Binding-site contacts:
Ligand atom C7 contacts residue HIS94 of chain 1.A at 4.2 Å.
Ligand atom O1 contacts residue HIS94 of chain 1.A at 3.0 Å (h-bond).
Ligand atom C3 contacts residue HIS94 of chain 1.A at 4.1 Å.
Ligand atom C2 contacts residue LEU197 of chain 1.A at 3.6 Å (hydrophobic).
Ligand atom C6 contacts residue PHE130 of chain 1.A at 3.9 Å (hydrophobic).
Ligand atom C2 contacts residue HIS94 of chain 1.A at 3.8 Å.
Ligand atom C3 contacts residue GLN92 of chain 1.A at 4.4 Å.
Ligand atom C2 contacts residue ZN1 of chain 1.B at 4.3 Å.
Ligand atom C3 contacts residue LEU197 of chain 1.A at 3.9 Å (hydrophobic).
Ligand atom C1 contacts residue LEU197 of chain 1.A at 4.5 Å (hydrophobic).
Ligand atom C4 contacts residue HIS94 of chain 1.A at 4.0 Å.
Ligand atom C3 contacts residue VAL121 of chain 1.A at 4.0 Å (hydrophobic).
Ligand atom C4 contacts residue GLN92 of chain 1.A at 3.9 Å.
Ligand atom C5 contacts residue HIS94 of chain 1.A at 3.5 Å.
Ligand atom C5 contacts residue GLN92 of chain 1.A at 4.4 Å.
Ligand atom C5 contacts residue ZN1 of chain 1.B at 4.2 Å.
Ligand atom N1 contacts residue THR199 of chain 1.A at 3.1 Å (h-bond).
Ligand atom C6 contacts residue VAL121 of chain 1.A at 3.7 Å (hydrophobic).
Ligand atom O1 contacts residue ZN1 of chain 1.B at 2.5 Å.
Ligand atom S1 contacts residue THR198 of chain 1.A at 3.5 Å (h-bond).
Ligand atom O1 contacts residue HIS96 of chain 1.A at 3.4 Å (h-bond).
Ligand atom S1 contacts residue HIS119 of chain 1.A at 3.4 Å (h-bond).
Ligand atom C7 contacts residue THR199 of chain 1.A at 3.3 Å.
Ligand atom N1 contacts residue ZN1 of chain 1.B at 3.0 Å.
Ligand atom S1 contacts residue HIS96 of chain 1.A at 4.4 Å.
Ligand atom C1 contacts residue THR199 of chain 1.A at 4.0 Å.
Ligand atom S1 contacts residue TRP208 of chain 1.A at 4.2 Å.
Ligand atom C1 contacts residue HIS94 of chain 1.A at 3.3 Å.
Ligand atom C1 contacts residue THR198 of chain 1.A at 4.4 Å.
Ligand atom C1 contacts residue ZN1 of chain 1.B at 3.1 Å.
Ligand atom S1 contacts residue LEU197 of chain 1.A at 4.3 Å.
Ligand atom C6 contacts residue LEU197 of chain 1.A at 3.8 Å (hydrophobic).
Ligand atom O1 contacts residue THR198 of chain 1.A at 3.7 Å.
Ligand atom N1 contacts residue HIS94 of chain 1.A at 3.1 Å (h-bond).
Ligand atom O1 contacts residue THR199 of chain 1.A at 3.0 Å (h-bond).
Ligand atom S1 contacts residue HIS94 of chain 1.A at 3.8 Å.
Ligand atom S1 contacts residue ZN1 of chain 1.B at 2.5 Å.
Ligand atom C4 contacts residue THR199 of chain 1.A at 4.2 Å.
Ligand atom C5 contacts residue THR199 of chain 1.A at 3.3 Å.
Ligand atom C2 contacts residue VAL121 of chain 1.A at 3.9 Å (hydrophobic).

A protein and the small-molecule ligand that binds it are described below.
Small molecule (SMILES): Cc1cc(C)n(O)c(=S)c1

Sequence of chain 1.A:
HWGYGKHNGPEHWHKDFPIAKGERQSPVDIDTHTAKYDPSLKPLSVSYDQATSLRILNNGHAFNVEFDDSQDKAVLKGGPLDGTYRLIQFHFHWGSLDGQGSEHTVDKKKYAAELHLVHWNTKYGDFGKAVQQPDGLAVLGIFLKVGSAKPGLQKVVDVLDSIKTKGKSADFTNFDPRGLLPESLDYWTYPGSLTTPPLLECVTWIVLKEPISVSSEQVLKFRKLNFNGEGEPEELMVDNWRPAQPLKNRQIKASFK